Sequence of chain 1.D:
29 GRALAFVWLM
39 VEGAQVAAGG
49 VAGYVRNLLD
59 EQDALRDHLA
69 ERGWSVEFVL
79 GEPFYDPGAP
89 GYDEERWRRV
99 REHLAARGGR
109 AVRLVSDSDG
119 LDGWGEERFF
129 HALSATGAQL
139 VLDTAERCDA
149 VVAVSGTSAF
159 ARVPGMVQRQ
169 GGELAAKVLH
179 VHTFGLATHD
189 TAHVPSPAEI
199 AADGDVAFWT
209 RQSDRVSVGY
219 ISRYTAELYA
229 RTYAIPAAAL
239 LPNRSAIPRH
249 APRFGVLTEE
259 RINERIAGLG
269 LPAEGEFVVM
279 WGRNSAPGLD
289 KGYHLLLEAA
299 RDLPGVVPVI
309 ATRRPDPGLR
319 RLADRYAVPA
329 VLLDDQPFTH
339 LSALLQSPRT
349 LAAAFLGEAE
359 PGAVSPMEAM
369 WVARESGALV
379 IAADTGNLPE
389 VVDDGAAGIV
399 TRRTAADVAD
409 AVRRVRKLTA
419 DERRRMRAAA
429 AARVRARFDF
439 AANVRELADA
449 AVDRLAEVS

Binding-site contacts:
Ligand atom C13 contacts residue GLU197 of chain 1.D at 3.5 Å.
Ligand atom O4 contacts residue ARG281 of chain 1.D at 3.2 Å (salt-bridge).
Ligand atom O1 contacts residue GDP1 of chain 1.K at 2.8 Å (h-bond).
Ligand atom C2 contacts residue GLY48 of chain 1.D at 3.6 Å.
Ligand atom N1 contacts residue SER243 of chain 1.D at 3.0 Å (h-bond).
Ligand atom N1 contacts residue GLY360 of chain 1.D at 3.5 Å (h-bond).
Ligand atom O4 contacts residue LEU287 of chain 1.D at 3.2 Å.
Ligand atom N1 contacts residue PHE182 of chain 1.D at 3.2 Å.
Ligand atom C3 contacts residue PHE182 of chain 1.D at 3.7 Å (hydrophobic).
Ligand atom C16 contacts residue GDP1 of chain 1.K at 3.1 Å.
Ligand atom O6 contacts residue PRO359 of chain 1.D at 3.4 Å.
Ligand atom S1 contacts residue VAL49 of chain 1.D at 3.8 Å.
Ligand atom O1 contacts residue GLY48 of chain 1.D at 3.2 Å.
Ligand atom C9 contacts residue TRP122 of chain 1.D at 3.8 Å (hydrophobic).
Ligand atom C5 contacts residue GDP1 of chain 1.K at 3.7 Å.
Ligand atom N4 contacts residue THR155 of chain 1.D at 3.6 Å.
Ligand atom N2 contacts residue VAL49 of chain 1.D at 3.6 Å.
Ligand atom O5 contacts residue GDP1 of chain 1.K at 3.2 Å (h-bond).
Ligand atom N1 contacts residue ILE219 of chain 1.D at 3.5 Å.
Ligand atom C13 contacts residue TRP122 of chain 1.D at 3.4 Å (hydrophobic).
Ligand atom C12 contacts residue TRP122 of chain 1.D at 3.5 Å (hydrophobic).
Ligand atom C17 contacts residue GLY360 of chain 1.D at 3.1 Å.
Ligand atom O1 contacts residue VAL362 of chain 1.D at 3.6 Å.
Ligand atom O6 contacts residue ALA361 of chain 1.D at 3.4 Å (h-bond).
Ligand atom C2 contacts residue TYR52 of chain 1.D at 3.8 Å (hydrophobic).
Ligand atom O2 contacts residue VAL49 of chain 1.D at 3.8 Å.
Ligand atom C11 contacts residue GLY286 of chain 1.D at 3.7 Å.
Ligand atom C4 contacts residue GDP1 of chain 1.K at 3.8 Å.
Ligand atom O6 contacts residue GLY360 of chain 1.D at 3.7 Å.
Ligand atom O6 contacts residue GDP1 of chain 1.K at 2.8 Å (h-bond).
Ligand atom C1 contacts residue GLY360 of chain 1.D at 3.8 Å.
Ligand atom C1 contacts residue VAL362 of chain 1.D at 3.8 Å (hydrophobic).
Ligand atom O7 contacts residue ILE219 of chain 1.D at 3.2 Å.
Ligand atom C17 contacts residue GDP1 of chain 1.K at 3.4 Å.
Ligand atom C15 contacts residue GDP1 of chain 1.K at 3.5 Å.
Ligand atom C7 contacts residue ARG281 of chain 1.D at 3.5 Å.
Ligand atom O7 contacts residue GLY360 of chain 1.D at 3.1 Å (h-bond).
Ligand atom C14 contacts residue ARG281 of chain 1.D at 3.2 Å.
Ligand atom O3 contacts residue ARG281 of chain 1.D at 2.6 Å (salt-bridge).
Ligand atom O6 contacts residue GLU358 of chain 1.D at 3.3 Å (salt-bridge).

This small molecule binds to this protein.
Small molecule (SMILES): C[C@@H](O)[C@@H](N)[C@H]1O[C@@H](Sc2ncc(C[C@@H](C(=O)O)[N+](C)(C)C)[nH]2)[C@H](O)[C@@H](O)[C@H]1O